Binding-site contacts:
Ligand atom O6 contacts residue GLU115 of chain 1.F at 3.9 Å.
Ligand atom C2 contacts residue ASN118 of chain 1.F at 2.6 Å.
Ligand atom O6 contacts residue LYS114 of chain 1.F at 3.0 Å (salt-bridge).
Ligand atom N2 contacts residue ASN118 of chain 1.F at 3.0 Å (h-bond).
Ligand atom O6 contacts residue SER117 of chain 1.F at 3.9 Å.
Ligand atom C4 contacts residue ASN118 of chain 1.F at 4.3 Å.
Ligand atom O5 contacts residue SER117 of chain 1.F at 4.0 Å.
Ligand atom C5 contacts residue ASN118 of chain 1.F at 3.8 Å.
Ligand atom C6 contacts residue SER117 of chain 1.F at 4.2 Å.
Ligand atom C6 contacts residue LYS114 of chain 1.F at 3.9 Å.
Ligand atom C6 contacts residue GLU115 of chain 1.F at 3.2 Å.
Ligand atom C5 contacts residue GLU115 of chain 1.F at 4.4 Å.
Ligand atom C1 contacts residue ASN118 of chain 1.F at 1.5 Å.
Ligand atom O7 contacts residue ASN118 of chain 1.F at 3.4 Å (h-bond).
Ligand atom O5 contacts residue ASN118 of chain 1.F at 2.4 Å (h-bond).
Ligand atom C3 contacts residue ASN118 of chain 1.F at 3.9 Å.
Ligand atom C7 contacts residue ASN118 of chain 1.F at 3.4 Å.

The protein below binds the small molecule below.
Small molecule (SMILES): CC(=O)N[C@@H]1[C@@H](O)[C@H](O)[C@@H](CO)O[C@H]1O

Sequence of chain 1.F:
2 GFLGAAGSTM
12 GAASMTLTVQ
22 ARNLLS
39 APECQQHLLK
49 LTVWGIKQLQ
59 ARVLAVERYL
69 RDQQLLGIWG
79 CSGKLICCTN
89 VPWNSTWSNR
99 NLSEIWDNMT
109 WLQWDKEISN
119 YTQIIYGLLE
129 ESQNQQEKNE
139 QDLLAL